Binding-site contacts:
Ligand atom O5 contacts residue GLU123 of chain 3.A at 2.6 Å (salt-bridge).
Ligand atom N11 contacts residue TYR163 of chain 3.A at 3.5 Å.
Ligand atom C9 contacts residue THR161 of chain 3.A at 3.3 Å.
Ligand atom N10 contacts residue ALA185 of chain 2.A at 3.7 Å.
Ligand atom C8 contacts residue THR161 of chain 3.A at 3.6 Å.
Ligand atom C3 contacts residue LEU49 of chain 3.A at 3.6 Å (hydrophobic).
Ligand atom C24 contacts residue TYR163 of chain 3.A at 3.6 Å (hydrophobic).
Ligand atom N10 contacts residue ILE187 of chain 2.A at 3.4 Å.
Ligand atom N2 contacts residue ASN122 of chain 3.A at 3.0 Å (h-bond).
Ligand atom O2 contacts residue ASN189 of chain 2.A at 3.6 Å (h-bond).
Ligand atom C20 contacts residue GLU123 of chain 3.A at 3.2 Å.
Ligand atom C6 contacts residue ASP45 of chain 3.A at 3.6 Å.
Ligand atom N9 contacts residue ALA185 of chain 2.A at 3.0 Å (h-bond).
Ligand atom N3 contacts residue SER158 of chain 3.A at 3.0 Å (h-bond).
Ligand atom O3 contacts residue HIS71 of chain 3.A at 3.7 Å.
Ligand atom N4 contacts residue PHE74 of chain 3.A at 3.5 Å.
Ligand atom N9 contacts residue ASP150 of chain 2.A at 2.9 Å (salt-bridge).
Ligand atom O3 contacts residue ASP45 of chain 3.A at 3.2 Å (salt-bridge).
Ligand atom C8 contacts residue ALA162 of chain 3.A at 3.7 Å (hydrophobic).
Ligand atom C10 contacts residue ASP45 of chain 3.A at 3.6 Å.
Ligand atom N6 contacts residue ASP45 of chain 3.A at 3.7 Å.
Ligand atom N4 contacts residue THR161 of chain 3.A at 2.6 Å (h-bond).
Ligand atom C13 contacts residue ILE187 of chain 2.A at 3.5 Å (hydrophobic).
Ligand atom O6 contacts residue ASN122 of chain 3.A at 3.2 Å (h-bond).
Ligand atom N3 contacts residue TYR75 of chain 3.A at 3.4 Å.
Ligand atom C9 contacts residue PHE74 of chain 3.A at 3.3 Å (hydrophobic).
Ligand atom O5 contacts residue TYR163 of chain 3.A at 3.3 Å (h-bond).
Ligand atom C24 contacts residue ILE187 of chain 2.A at 3.4 Å (hydrophobic).
Ligand atom C7 contacts residue ALA162 of chain 3.A at 3.7 Å (hydrophobic).
Ligand atom C23 contacts residue TYR163 of chain 3.A at 3.6 Å (hydrophobic).
Ligand atom O5 contacts residue ALA162 of chain 3.A at 3.1 Å.
Ligand atom C19 contacts residue GLU123 of chain 3.A at 3.3 Å.
Ligand atom N3 contacts residue ASN122 of chain 3.A at 2.9 Å (h-bond).
Ligand atom C4 contacts residue LEU49 of chain 3.A at 3.7 Å (hydrophobic).
Ligand atom C3 contacts residue GLY46 of chain 3.A at 3.6 Å.
Ligand atom N contacts residue ARG148 of chain 2.A at 3.5 Å (salt-bridge).
Ligand atom N10 contacts residue SER166 of chain 3.A at 3.2 Å (h-bond).
Ligand atom O6 contacts residue GLU123 of chain 3.A at 2.6 Å (salt-bridge).
Ligand atom C24 contacts residue SER166 of chain 3.A at 3.2 Å.
Ligand atom N9 contacts residue TYR163 of chain 3.A at 3.5 Å.

Sequence of chain 3.A:
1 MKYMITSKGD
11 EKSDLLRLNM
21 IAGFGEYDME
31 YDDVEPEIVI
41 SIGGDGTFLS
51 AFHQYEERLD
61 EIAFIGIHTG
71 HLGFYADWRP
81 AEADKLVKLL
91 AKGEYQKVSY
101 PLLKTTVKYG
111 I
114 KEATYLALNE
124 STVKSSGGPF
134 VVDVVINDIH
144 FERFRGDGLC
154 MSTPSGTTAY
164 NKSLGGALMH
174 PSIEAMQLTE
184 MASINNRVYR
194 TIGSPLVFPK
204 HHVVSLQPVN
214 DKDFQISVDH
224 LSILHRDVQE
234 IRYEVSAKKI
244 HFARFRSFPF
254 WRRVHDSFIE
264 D

Sequence of chain 2.A:
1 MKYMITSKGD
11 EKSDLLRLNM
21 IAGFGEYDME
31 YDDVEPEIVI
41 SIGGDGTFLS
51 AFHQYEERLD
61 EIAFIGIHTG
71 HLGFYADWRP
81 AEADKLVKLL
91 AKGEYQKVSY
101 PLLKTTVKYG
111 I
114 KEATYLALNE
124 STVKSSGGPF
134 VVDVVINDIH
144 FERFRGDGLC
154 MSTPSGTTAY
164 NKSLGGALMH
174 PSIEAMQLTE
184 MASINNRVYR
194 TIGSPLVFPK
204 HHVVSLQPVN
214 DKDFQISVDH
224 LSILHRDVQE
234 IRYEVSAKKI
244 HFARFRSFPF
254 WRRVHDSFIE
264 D

The protein below binds the small molecule below.
Small molecule (SMILES): NCCCN(CC#Cc1nc2c(N)ncnc2n1[C@@H]1O[C@H](CO)[C@@H](O)[C@H]1O)C[C@H]1O[C@@H](n2cnc3c(N)ncnc32)[C@H](O)[C@@H]1O